Sequence of chain 1.A:
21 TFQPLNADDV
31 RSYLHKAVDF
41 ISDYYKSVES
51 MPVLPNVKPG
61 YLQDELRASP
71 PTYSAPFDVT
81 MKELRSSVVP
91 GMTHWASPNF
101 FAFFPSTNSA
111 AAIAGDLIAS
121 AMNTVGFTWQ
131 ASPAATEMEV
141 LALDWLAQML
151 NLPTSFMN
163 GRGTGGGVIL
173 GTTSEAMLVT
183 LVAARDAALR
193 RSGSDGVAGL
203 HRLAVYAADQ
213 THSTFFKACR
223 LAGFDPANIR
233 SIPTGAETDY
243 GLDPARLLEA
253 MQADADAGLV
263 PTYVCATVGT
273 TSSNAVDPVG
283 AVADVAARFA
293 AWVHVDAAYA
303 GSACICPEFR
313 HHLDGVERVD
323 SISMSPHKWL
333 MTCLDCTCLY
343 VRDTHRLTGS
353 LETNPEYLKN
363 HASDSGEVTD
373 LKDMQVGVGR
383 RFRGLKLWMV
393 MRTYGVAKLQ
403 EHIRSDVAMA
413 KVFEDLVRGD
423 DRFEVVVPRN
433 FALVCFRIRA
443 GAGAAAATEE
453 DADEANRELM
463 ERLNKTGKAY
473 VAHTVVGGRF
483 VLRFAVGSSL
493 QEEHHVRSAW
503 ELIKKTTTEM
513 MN

Binding-site contacts:
Ligand atom CD2 contacts residue PLP1 of chain 1.I at 3.8 Å.
Ligand atom OH contacts residue HIS329 of chain 1.B at 3.8 Å.
Ligand atom CZ2 contacts residue LYS330 of chain 1.B at 4.0 Å.
Ligand atom NZ contacts residue HIS214 of chain 1.B at 3.3 Å (h-bond).
Ligand atom CH2 contacts residue LYS330 of chain 1.B at 3.9 Å.
Ligand atom CB contacts residue PHE127 of chain 1.A at 3.9 Å (hydrophobic).
Ligand atom CB contacts residue TYR359 of chain 1.A at 3.7 Å (hydrophobic).
Ligand atom CE2 contacts residue LYS330 of chain 1.B at 3.6 Å.
Ligand atom NE1 contacts residue GLY381 of chain 1.A at 3.6 Å (h-bond).
Ligand atom CE3 contacts residue TRP95 of chain 1.B at 4.2 Å (hydrophobic).
Ligand atom CD1 contacts residue PLP1 of chain 1.I at 3.4 Å.
Ligand atom CH2 contacts residue VAL125 of chain 1.A at 3.8 Å (hydrophobic).
Ligand atom CZ3 contacts residue PHE104 of chain 1.B at 3.7 Å (hydrophobic).
Ligand atom NZ contacts residue THR273 of chain 1.B at 4.1 Å.
Ligand atom CE3 contacts residue LYS330 of chain 1.B at 3.5 Å.
Ligand atom CA contacts residue PHE127 of chain 1.A at 3.6 Å (hydrophobic).
Ligand atom CD1 contacts residue VAL380 of chain 1.A at 4.1 Å (hydrophobic).
Ligand atom OH contacts residue LYS330 of chain 1.B at 3.9 Å.
Ligand atom OH contacts residue PHE104 of chain 1.B at 3.0 Å (h-bond).
Ligand atom CE2 contacts residue PLP1 of chain 1.I at 4.1 Å.
Ligand atom CE3 contacts residue PHE104 of chain 1.B at 3.5 Å (hydrophobic).
Ligand atom CH2 contacts residue HIS329 of chain 1.B at 3.6 Å.
Ligand atom CG contacts residue PLP1 of chain 1.I at 3.4 Å.
Ligand atom CZ3 contacts residue LYS330 of chain 1.B at 3.8 Å.
Ligand atom OH contacts residue SER106 of chain 1.B at 3.3 Å.
Ligand atom CZ2 contacts residue HIS329 of chain 1.B at 3.6 Å.
Ligand atom NE1 contacts residue PLP1 of chain 1.I at 3.0 Å (h-bond).
Ligand atom CZ2 contacts residue VAL125 of chain 1.A at 3.9 Å (hydrophobic).
Ligand atom OH contacts residue TRP95 of chain 1.B at 4.0 Å.
Ligand atom CZ3 contacts residue VAL125 of chain 1.A at 4.1 Å (hydrophobic).
Ligand atom CD2 contacts residue LYS330 of chain 1.B at 3.4 Å.
Ligand atom CD1 contacts residue PHE127 of chain 1.A at 4.0 Å (hydrophobic).
Ligand atom NZ contacts residue TYR359 of chain 1.A at 1.3 Å (h-bond).
Ligand atom CE2 contacts residue VAL125 of chain 1.A at 3.9 Å (hydrophobic).
Ligand atom CH2 contacts residue LEU336 of chain 1.B at 4.2 Å (hydrophobic).
Ligand atom CB contacts residue PLP1 of chain 1.I at 3.7 Å.
Ligand atom OH contacts residue PRO105 of chain 1.B at 3.3 Å (h-bond).
Ligand atom CA contacts residue TYR359 of chain 1.A at 2.5 Å (hydrophobic).
Ligand atom CG contacts residue LYS330 of chain 1.B at 3.8 Å.
Ligand atom CG contacts residue PHE127 of chain 1.A at 3.8 Å (hydrophobic).

Sequence of chain 1.B:
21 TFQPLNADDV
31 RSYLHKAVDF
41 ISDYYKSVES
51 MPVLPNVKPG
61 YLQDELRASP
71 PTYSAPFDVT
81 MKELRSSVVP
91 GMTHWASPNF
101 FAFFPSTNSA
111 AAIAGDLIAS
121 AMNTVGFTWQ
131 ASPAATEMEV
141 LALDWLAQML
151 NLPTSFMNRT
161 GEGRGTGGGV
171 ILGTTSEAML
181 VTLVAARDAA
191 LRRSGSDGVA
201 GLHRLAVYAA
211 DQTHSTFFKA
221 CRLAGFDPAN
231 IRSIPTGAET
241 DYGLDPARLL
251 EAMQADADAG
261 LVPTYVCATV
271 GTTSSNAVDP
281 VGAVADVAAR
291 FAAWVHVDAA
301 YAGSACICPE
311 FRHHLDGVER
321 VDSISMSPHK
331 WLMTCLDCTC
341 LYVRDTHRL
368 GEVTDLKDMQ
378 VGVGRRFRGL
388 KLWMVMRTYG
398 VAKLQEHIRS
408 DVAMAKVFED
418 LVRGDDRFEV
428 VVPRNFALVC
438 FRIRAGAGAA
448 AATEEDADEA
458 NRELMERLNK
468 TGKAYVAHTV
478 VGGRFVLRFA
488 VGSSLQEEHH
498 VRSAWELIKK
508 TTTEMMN

The small molecule below binds the protein below.
Small molecule (SMILES): NCCc1c[nH]c2ccc(O)cc12